Sequence of chain 1.A:
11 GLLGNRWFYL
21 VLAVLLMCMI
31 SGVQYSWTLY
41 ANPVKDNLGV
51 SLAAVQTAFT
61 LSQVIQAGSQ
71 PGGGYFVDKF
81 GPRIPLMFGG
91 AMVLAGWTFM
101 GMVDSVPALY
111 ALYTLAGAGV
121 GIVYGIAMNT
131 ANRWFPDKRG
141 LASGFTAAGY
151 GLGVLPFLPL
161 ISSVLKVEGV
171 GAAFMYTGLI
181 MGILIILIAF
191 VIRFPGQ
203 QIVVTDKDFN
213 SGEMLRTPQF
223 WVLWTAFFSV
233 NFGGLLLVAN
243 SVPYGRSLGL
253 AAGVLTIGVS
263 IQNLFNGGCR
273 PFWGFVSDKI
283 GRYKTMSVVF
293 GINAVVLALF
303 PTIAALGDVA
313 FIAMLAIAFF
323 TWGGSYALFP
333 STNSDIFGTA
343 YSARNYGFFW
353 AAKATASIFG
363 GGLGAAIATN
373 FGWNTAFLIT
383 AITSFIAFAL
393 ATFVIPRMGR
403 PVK

Binding-site contacts:
Ligand atom C1 contacts residue TYR124 of chain 1.A at 4.1 Å (hydrophobic).
Ligand atom O3 contacts residue TYR150 of chain 1.A at 4.3 Å.
Ligand atom O4 contacts residue TRP324 of chain 1.A at 3.8 Å.
Ligand atom C2 contacts residue TRP324 of chain 1.A at 4.0 Å (hydrophobic).
Ligand atom O3 contacts residue TYR35 of chain 1.A at 4.1 Å.
Ligand atom O2 contacts residue GLN34 of chain 1.A at 3.5 Å (h-bond).
Ligand atom O2 contacts residue TYR328 of chain 1.A at 3.5 Å.
Ligand atom O1 contacts residue ARG272 of chain 1.A at 3.8 Å.
Ligand atom O1 contacts residue TYR328 of chain 1.A at 3.3 Å.
Ligand atom O1 contacts residue TYR124 of chain 1.A at 3.0 Å (h-bond).
Ligand atom O4 contacts residue TYR35 of chain 1.A at 2.3 Å (h-bond).
Ligand atom O2 contacts residue TRP324 of chain 1.A at 4.2 Å.
Ligand atom O3 contacts residue ARG272 of chain 1.A at 2.6 Å (salt-bridge).
Ligand atom C2 contacts residue TYR150 of chain 1.A at 3.4 Å (hydrophobic).
Ligand atom O1 contacts residue TRP352 of chain 1.A at 4.1 Å.
Ligand atom O2 contacts residue LYS355 of chain 1.A at 3.2 Å (salt-bridge).
Ligand atom O4 contacts residue ARG272 of chain 1.A at 4.1 Å.
Ligand atom O2 contacts residue TYR150 of chain 1.A at 3.9 Å.
Ligand atom O1 contacts residue TYR150 of chain 1.A at 3.1 Å.
Ligand atom O2 contacts residue TYR35 of chain 1.A at 4.3 Å.
Ligand atom O4 contacts residue GLN34 of chain 1.A at 3.3 Å (h-bond).
Ligand atom C2 contacts residue TYR328 of chain 1.A at 4.0 Å (hydrophobic).
Ligand atom O4 contacts residue TYR150 of chain 1.A at 3.3 Å.
Ligand atom C2 contacts residue TYR35 of chain 1.A at 3.4 Å (hydrophobic).
Ligand atom O2 contacts residue TRP352 of chain 1.A at 4.3 Å.
Ligand atom C2 contacts residue LYS355 of chain 1.A at 4.3 Å.
Ligand atom C2 contacts residue GLN34 of chain 1.A at 3.9 Å.
Ligand atom C1 contacts residue TYR35 of chain 1.A at 4.2 Å (hydrophobic).
Ligand atom C1 contacts residue TYR328 of chain 1.A at 3.4 Å (hydrophobic).
Ligand atom C1 contacts residue ARG272 of chain 1.A at 3.6 Å.
Ligand atom C2 contacts residue ARG272 of chain 1.A at 4.3 Å.
Ligand atom C1 contacts residue TYR150 of chain 1.A at 3.5 Å (hydrophobic).
Ligand atom O3 contacts residue TYR328 of chain 1.A at 3.0 Å.

The protein below binds the small molecule below.
Small molecule (SMILES): O=C([O-])C(=O)[O-]